Binding-site contacts:
Ligand atom C2 contacts residue ASN65 of chain 2.A at 2.5 Å.
Ligand atom C8 contacts residue TYR47 of chain 2.A at 3.7 Å (hydrophobic).
Ligand atom C7 contacts residue TYR47 of chain 2.A at 4.4 Å (hydrophobic).
Ligand atom C4 contacts residue ASN65 of chain 2.A at 4.2 Å.
Ligand atom O5 contacts residue ASN65 of chain 2.A at 2.3 Å (h-bond).
Ligand atom N2 contacts residue ASN65 of chain 2.A at 3.0 Å (h-bond).
Ligand atom C5 contacts residue ASN65 of chain 2.A at 3.6 Å.
Ligand atom C7 contacts residue ASN65 of chain 2.A at 4.1 Å.
Ligand atom C1 contacts residue ASN65 of chain 2.A at 1.4 Å.
Ligand atom C3 contacts residue ASN65 of chain 2.A at 3.8 Å.

A small-molecule ligand and the protein it binds are described below.
Small molecule (SMILES): CC(=O)N[C@@H]1[C@@H](O)[C@H](O)[C@@H](CO)O[C@H]1O

Sequence of chain 2.A:
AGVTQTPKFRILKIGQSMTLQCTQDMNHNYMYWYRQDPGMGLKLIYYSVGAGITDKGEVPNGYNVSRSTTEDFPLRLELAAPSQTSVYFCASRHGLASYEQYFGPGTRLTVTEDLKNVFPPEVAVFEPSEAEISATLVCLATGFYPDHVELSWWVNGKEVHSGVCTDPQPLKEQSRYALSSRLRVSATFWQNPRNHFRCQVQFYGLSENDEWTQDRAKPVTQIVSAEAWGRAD